A protein and the small-molecule ligand that binds it are described below.
Small molecule (SMILES): CCCCCCCCO

Binding-site contacts:
Ligand atom CAI contacts residue LEU250 of chain 1.B at 4.1 Å (hydrophobic).
Ligand atom CAI contacts residue VAL253 of chain 1.B at 4.0 Å (hydrophobic).
Ligand atom CAH contacts residue LEU301 of chain 1.B at 3.8 Å (hydrophobic).
Ligand atom CAG contacts residue PHE405 of chain 1.B at 4.1 Å (hydrophobic).
Ligand atom OAB contacts residue GLY254 of chain 1.B at 3.1 Å (h-bond).
Ligand atom CAF contacts residue GLY254 of chain 1.B at 3.8 Å.
Ligand atom CAC contacts residue MET99 of chain 1.B at 3.9 Å (hydrophobic).
Ligand atom OAB contacts residue HEM1 of chain 1.I at 1.9 Å.
Ligand atom CAH contacts residue MET304 of chain 1.B at 4.0 Å (hydrophobic).
Ligand atom CAA contacts residue PHE405 of chain 1.B at 4.5 Å (hydrophobic).
Ligand atom CAI contacts residue GLY254 of chain 1.B at 4.2 Å.
Ligand atom CAH contacts residue GLY254 of chain 1.B at 4.5 Å.
Ligand atom CAF contacts residue HEM1 of chain 1.I at 3.8 Å.
Ligand atom CAA contacts residue THR87 of chain 1.B at 3.8 Å.
Ligand atom CAA contacts residue ALA184 of chain 1.B at 4.5 Å (hydrophobic).
Ligand atom CAF contacts residue LEU250 of chain 1.B at 4.3 Å (hydrophobic).
Ligand atom CAD contacts residue LEU301 of chain 1.B at 3.6 Å (hydrophobic).
Ligand atom CAG contacts residue ILE86 of chain 1.B at 4.3 Å (hydrophobic).
Ligand atom CAA contacts residue ILE86 of chain 1.B at 4.4 Å (hydrophobic).
Ligand atom OAB contacts residue CYS365 of chain 1.B at 4.1 Å.
Ligand atom CAD contacts residue THR258 of chain 1.B at 4.4 Å.
Ligand atom CAH contacts residue ILE101 of chain 1.B at 4.3 Å (hydrophobic).
Ligand atom CAE contacts residue PHE405 of chain 1.B at 4.5 Å (hydrophobic).
Ligand atom CAD contacts residue HEM1 of chain 1.I at 3.0 Å.
Ligand atom CAF contacts residue LEU301 of chain 1.B at 4.2 Å (hydrophobic).
Ligand atom CAD contacts residue GLY254 of chain 1.B at 3.5 Å.
Ligand atom CAF contacts residue ILE101 of chain 1.B at 4.2 Å (hydrophobic).
Ligand atom CAE contacts residue VAL253 of chain 1.B at 3.8 Å (hydrophobic).

Sequence of chain 1.B:
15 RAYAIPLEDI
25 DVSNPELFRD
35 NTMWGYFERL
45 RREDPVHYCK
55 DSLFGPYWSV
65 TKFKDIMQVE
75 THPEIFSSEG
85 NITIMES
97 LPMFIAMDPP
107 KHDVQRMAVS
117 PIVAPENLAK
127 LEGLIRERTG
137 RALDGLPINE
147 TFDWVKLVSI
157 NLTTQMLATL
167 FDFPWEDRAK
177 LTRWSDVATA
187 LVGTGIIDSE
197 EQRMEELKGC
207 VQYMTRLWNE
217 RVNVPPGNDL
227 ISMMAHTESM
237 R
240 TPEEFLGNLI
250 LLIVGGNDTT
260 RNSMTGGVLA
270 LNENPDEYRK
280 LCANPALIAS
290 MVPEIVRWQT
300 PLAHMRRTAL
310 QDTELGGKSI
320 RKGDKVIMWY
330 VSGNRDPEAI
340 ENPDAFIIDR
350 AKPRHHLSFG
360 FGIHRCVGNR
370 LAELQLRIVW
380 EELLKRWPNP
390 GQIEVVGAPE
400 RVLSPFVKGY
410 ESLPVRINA